The protein below binds the small molecule below.
Small molecule (SMILES): CC(C)C[C@@H]1NC(=O)CNC(=O)[C@H](CC(C)C)NC(=O)[C@H](CO)NC(=O)[C@H](CCCCN)NC(=O)[C@@H]2CSSC[C@@H](C(=O)N[C@H](C(N)=O)C(C)C)NC(=O)[C@H](C)NC(=O)[C@@H]3CSSC[C@H](NC(=O)[C@H](Cc4ccccc4)NC(=O)[C@H](CC4=NC=NC4)NC(=O)[C@H](CC(C)C)NC(=O)[C@H](CC(N)=O)NC(=O)CCSSC[C@H](NC(=O)[C@H](CCCN=C(N)N)NC(=O)CNC(=O)[C@H](CC(C)C)NC1=O)C(=O)N[C@@H](C)C(=O)N1CCC[C@@H]1C(=O)N[C@@H]([C@@H](C)O)C(=O)N[C@@H](Cc1ccc(OCC4CCCCC4)cc1)C(=O)N3)C(=O)N[C@@H](CCC(N)=O)C(=O)N[C@@H](CC(C)C)C(=O)N[C@@H](CCCN=C(N)N)C(=O)N2

Sequence of chain 1.A:
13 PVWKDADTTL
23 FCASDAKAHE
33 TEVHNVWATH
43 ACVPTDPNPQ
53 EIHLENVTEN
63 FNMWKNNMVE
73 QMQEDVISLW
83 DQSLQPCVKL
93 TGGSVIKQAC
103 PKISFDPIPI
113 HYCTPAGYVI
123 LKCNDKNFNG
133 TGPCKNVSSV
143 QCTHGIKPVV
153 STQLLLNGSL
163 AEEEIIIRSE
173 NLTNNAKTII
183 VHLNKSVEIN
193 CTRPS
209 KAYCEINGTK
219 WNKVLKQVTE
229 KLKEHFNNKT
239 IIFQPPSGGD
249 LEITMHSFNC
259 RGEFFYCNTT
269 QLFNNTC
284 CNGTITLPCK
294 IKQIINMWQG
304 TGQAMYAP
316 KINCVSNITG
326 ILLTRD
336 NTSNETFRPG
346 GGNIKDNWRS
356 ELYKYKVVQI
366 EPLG

Binding-site contacts:
Ligand atom C4 contacts residue GLU250 of chain 1.A at 3.6 Å.
Ligand atom OG1 contacts residue TRP301 of chain 1.A at 2.9 Å (h-bond).
Ligand atom OH contacts residue GLU250 of chain 1.A at 3.8 Å.
Ligand atom O contacts residue ASP248 of chain 1.A at 2.9 Å (salt-bridge).
Ligand atom CB contacts residue ILE251 of chain 1.A at 3.5 Å (hydrophobic).
Ligand atom O contacts residue ILE251 of chain 1.A at 3.1 Å.
Ligand atom CA contacts residue ILE251 of chain 1.A at 3.4 Å (hydrophobic).
Ligand atom NH2 contacts residue ASP248 of chain 1.A at 2.9 Å (salt-bridge).
Ligand atom CA contacts residue THR304 of chain 1.A at 3.8 Å.
Ligand atom NH1 contacts residue ALA178 of chain 1.A at 3.5 Å (h-bond).
Ligand atom CA contacts residue ASP248 of chain 1.A at 3.7 Å.
Ligand atom C contacts residue ILE251 of chain 1.A at 3.5 Å (hydrophobic).
Ligand atom CZ contacts residue ASP248 of chain 1.A at 3.6 Å.
Ligand atom CZ contacts residue ALA178 of chain 1.A at 3.7 Å (hydrophobic).
Ligand atom C7 contacts residue GLU250 of chain 1.A at 3.7 Å.
Ligand atom OH contacts residue ASN299 of chain 1.A at 3.4 Å (h-bond).
Ligand atom N contacts residue ASP248 of chain 1.A at 3.1 Å (salt-bridge).
Ligand atom CD1 contacts residue GLU250 of chain 1.A at 3.7 Å.
Ligand atom C1 contacts residue VAL152 of chain 1.A at 3.6 Å (hydrophobic).
Ligand atom NH1 contacts residue ASP248 of chain 1.A at 3.3 Å (salt-bridge).
Ligand atom C5 contacts residue PHE262 of chain 1.A at 3.6 Å (hydrophobic).
Ligand atom N contacts residue ILE251 of chain 1.A at 3.6 Å.
Ligand atom O contacts residue GLY247 of chain 1.A at 3.1 Å.
Ligand atom CD2 contacts residue GLY347 of chain 1.A at 3.7 Å.
Ligand atom CG2 contacts residue THR304 of chain 1.A at 2.9 Å.
Ligand atom O contacts residue SER245 of chain 1.A at 3.4 Å.
Ligand atom CG2 contacts residue MET300 of chain 1.A at 3.1 Å (hydrophobic).
Ligand atom CE1 contacts residue GLU250 of chain 1.A at 3.3 Å.
Ligand atom O contacts residue ASN348 of chain 1.A at 3.8 Å.
Ligand atom NH2 contacts residue ALA178 of chain 1.A at 3.1 Å (h-bond).
Ligand atom O contacts residue GLY347 of chain 1.A at 3.5 Å.
Ligand atom CE1 contacts residue ASN299 of chain 1.A at 3.5 Å.
Ligand atom N contacts residue THR304 of chain 1.A at 3.4 Å (h-bond).
Ligand atom CZ contacts residue GLU250 of chain 1.A at 3.5 Å.
Ligand atom CB contacts residue MET300 of chain 1.A at 3.3 Å (hydrophobic).
Ligand atom OD1 contacts residue THR304 of chain 1.A at 3.5 Å (h-bond).
Ligand atom OH contacts residue TRP301 of chain 1.A at 3.7 Å.
Ligand atom N contacts residue GLY246 of chain 1.A at 3.5 Å (h-bond).
Ligand atom CG2 contacts residue GLY303 of chain 1.A at 3.1 Å.
Ligand atom C6 contacts residue PHE262 of chain 1.A at 3.6 Å (hydrophobic).